Binding-site contacts:
Ligand atom C1 contacts residue ASN135 of chain 1.A at 1.4 Å.
Ligand atom C7 contacts residue ASN135 of chain 1.A at 3.2 Å.
Ligand atom C5 contacts residue ASN135 of chain 1.A at 3.6 Å.
Ligand atom C8 contacts residue GLY138 of chain 1.A at 4.0 Å.
Ligand atom O7 contacts residue VAL134 of chain 1.A at 4.4 Å.
Ligand atom C8 contacts residue ASN135 of chain 1.A at 3.5 Å.
Ligand atom N2 contacts residue ASN135 of chain 1.A at 3.0 Å (h-bond).
Ligand atom O6 contacts residue ASN135 of chain 1.A at 4.2 Å.
Ligand atom C4 contacts residue ASN135 of chain 1.A at 4.2 Å.
Ligand atom O7 contacts residue ASN135 of chain 1.A at 3.0 Å (h-bond).
Ligand atom C3 contacts residue ASN135 of chain 1.A at 3.8 Å.
Ligand atom O5 contacts residue ASN135 of chain 1.A at 2.3 Å (h-bond).
Ligand atom C2 contacts residue ASN135 of chain 1.A at 2.4 Å.

This small molecule binds to this protein.
Small molecule (SMILES): CC(=O)N[C@H]1[C@H](O[C@H]2[C@H](O)[C@@H](NC(C)=O)CO[C@@H]2CO)O[C@H](CO)[C@@H](O)[C@@H]1O

Sequence of chain 1.A:
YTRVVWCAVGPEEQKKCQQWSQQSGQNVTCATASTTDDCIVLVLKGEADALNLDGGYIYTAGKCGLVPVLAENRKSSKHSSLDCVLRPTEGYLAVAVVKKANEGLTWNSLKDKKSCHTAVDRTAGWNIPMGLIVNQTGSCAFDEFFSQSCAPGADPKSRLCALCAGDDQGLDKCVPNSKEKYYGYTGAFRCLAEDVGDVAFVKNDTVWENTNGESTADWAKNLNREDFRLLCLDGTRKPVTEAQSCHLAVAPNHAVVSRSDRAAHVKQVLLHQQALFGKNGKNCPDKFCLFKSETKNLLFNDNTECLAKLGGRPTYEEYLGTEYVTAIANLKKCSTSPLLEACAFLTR